Sequence of chain 10.A:
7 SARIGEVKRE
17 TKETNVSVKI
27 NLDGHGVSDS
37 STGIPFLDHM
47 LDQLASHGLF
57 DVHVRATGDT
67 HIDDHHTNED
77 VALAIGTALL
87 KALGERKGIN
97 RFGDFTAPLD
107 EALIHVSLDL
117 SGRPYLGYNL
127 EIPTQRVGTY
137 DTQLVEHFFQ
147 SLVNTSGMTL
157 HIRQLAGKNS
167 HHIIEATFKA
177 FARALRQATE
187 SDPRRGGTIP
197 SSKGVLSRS

This protein binds this small molecule.
Small molecule (SMILES): O=P(O)(O)C[C@H](O)Cn1cncn1

Binding-site contacts:
Ligand atom C8 contacts residue GLU19 of chain 19.A at 3.6 Å.
Ligand atom C5 contacts residue MN1 of chain 10.B at 3.3 Å.
Ligand atom N1 contacts residue GLU171 of chain 6.A at 3.3 Å (salt-bridge).
Ligand atom C5 contacts residue MN1 of chain 10.C at 3.3 Å.
Ligand atom O12 contacts residue ARG119 of chain 10.A at 2.8 Å (salt-bridge).
Ligand atom O10 contacts residue ARG97 of chain 10.A at 2.8 Å (salt-bridge).
Ligand atom O11 contacts residue LYS175 of chain 6.A at 2.7 Å (salt-bridge).
Ligand atom N2 contacts residue MN1 of chain 10.C at 3.4 Å.
Ligand atom N2 contacts residue HIS72 of chain 19.A at 3.7 Å.
Ligand atom C6 contacts residue MN1 of chain 10.C at 3.7 Å.
Ligand atom N4 contacts residue HIS168 of chain 6.A at 3.4 Å (h-bond).
Ligand atom N4 contacts residue HIS71 of chain 19.A at 3.0 Å (h-bond).
Ligand atom O13 contacts residue GLU171 of chain 6.A at 3.2 Å (salt-bridge).
Ligand atom C8 contacts residue SER198 of chain 10.A at 3.8 Å.
Ligand atom C7 contacts residue MN1 of chain 10.C at 3.3 Å.
Ligand atom C5 contacts residue HIS72 of chain 19.A at 3.8 Å.
Ligand atom C7 contacts residue GLU171 of chain 6.A at 3.1 Å.
Ligand atom C7 contacts residue GLU19 of chain 19.A at 3.5 Å.
Ligand atom C5 contacts residue HIS167 of chain 6.A at 3.4 Å.
Ligand atom O11 contacts residue ARG119 of chain 10.A at 3.0 Å (salt-bridge).
Ligand atom P9 contacts residue ARG97 of chain 10.A at 3.7 Å.
Ligand atom O13 contacts residue MN1 of chain 10.C at 2.3 Å.
Ligand atom N1 contacts residue MN1 of chain 10.C at 2.3 Å.
Ligand atom O12 contacts residue LYS199 of chain 10.A at 2.7 Å (salt-bridge).
Ligand atom O13 contacts residue GLU19 of chain 19.A at 2.8 Å (salt-bridge).
Ligand atom N1 contacts residue HIS167 of chain 6.A at 3.3 Å (h-bond).
Ligand atom C6 contacts residue GLU19 of chain 19.A at 3.5 Å.
Ligand atom C3 contacts residue MN1 of chain 10.B at 3.2 Å.
Ligand atom P9 contacts residue SER197 of chain 10.A at 3.7 Å.
Ligand atom N4 contacts residue GLU75 of chain 19.A at 3.0 Å (salt-bridge).
Ligand atom O11 contacts residue ARG97 of chain 10.A at 2.9 Å (salt-bridge).
Ligand atom O13 contacts residue HIS72 of chain 19.A at 3.2 Å (h-bond).
Ligand atom C3 contacts residue GLU75 of chain 19.A at 3.2 Å.
Ligand atom C5 contacts residue HIS71 of chain 19.A at 3.2 Å.
Ligand atom O13 contacts residue HIS45 of chain 6.A at 3.1 Å (h-bond).
Ligand atom N4 contacts residue MN1 of chain 10.B at 2.2 Å.
Ligand atom C8 contacts residue GLU171 of chain 6.A at 3.6 Å.
Ligand atom O10 contacts residue SER197 of chain 10.A at 2.6 Å (h-bond).
Ligand atom C5 contacts residue HIS168 of chain 6.A at 3.8 Å.
Ligand atom N1 contacts residue HIS72 of chain 19.A at 3.1 Å (h-bond).

Sequence of chain 6.A:
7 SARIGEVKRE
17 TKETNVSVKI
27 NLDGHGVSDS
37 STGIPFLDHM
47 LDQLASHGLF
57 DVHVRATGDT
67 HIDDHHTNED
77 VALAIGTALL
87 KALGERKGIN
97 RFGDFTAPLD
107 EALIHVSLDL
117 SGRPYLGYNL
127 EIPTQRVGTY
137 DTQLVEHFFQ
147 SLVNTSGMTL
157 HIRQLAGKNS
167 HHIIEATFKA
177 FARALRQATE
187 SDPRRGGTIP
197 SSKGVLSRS

Sequence of chain 19.A:
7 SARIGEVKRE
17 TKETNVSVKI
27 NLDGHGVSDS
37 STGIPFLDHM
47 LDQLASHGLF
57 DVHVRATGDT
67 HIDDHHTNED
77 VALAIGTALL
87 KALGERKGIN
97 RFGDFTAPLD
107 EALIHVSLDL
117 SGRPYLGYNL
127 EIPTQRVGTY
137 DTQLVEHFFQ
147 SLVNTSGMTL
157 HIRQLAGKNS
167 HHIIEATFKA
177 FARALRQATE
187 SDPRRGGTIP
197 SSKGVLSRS